Sequence of chain 43.C:
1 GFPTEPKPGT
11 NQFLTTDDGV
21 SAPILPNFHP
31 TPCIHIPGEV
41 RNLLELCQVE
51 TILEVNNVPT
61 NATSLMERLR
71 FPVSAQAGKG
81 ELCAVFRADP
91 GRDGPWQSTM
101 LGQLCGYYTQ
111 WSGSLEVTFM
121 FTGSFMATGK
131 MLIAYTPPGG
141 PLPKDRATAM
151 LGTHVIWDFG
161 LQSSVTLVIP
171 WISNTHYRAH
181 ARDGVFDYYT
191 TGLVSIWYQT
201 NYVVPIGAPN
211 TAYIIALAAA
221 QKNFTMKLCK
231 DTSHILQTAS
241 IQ

Sequence of chain 42.C:
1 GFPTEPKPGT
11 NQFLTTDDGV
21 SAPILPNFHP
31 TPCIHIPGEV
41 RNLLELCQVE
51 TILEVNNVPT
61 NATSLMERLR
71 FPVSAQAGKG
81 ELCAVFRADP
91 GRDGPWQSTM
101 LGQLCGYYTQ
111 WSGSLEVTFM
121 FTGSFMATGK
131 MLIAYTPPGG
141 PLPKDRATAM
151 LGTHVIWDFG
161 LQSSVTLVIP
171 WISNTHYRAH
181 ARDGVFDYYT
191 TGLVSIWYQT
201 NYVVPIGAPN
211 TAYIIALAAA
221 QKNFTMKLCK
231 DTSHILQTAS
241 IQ

This small molecule binds to this protein.
Small molecule (SMILES): Cc1cc(CCCCCCCOc2ccc(C3=NCCO3)cc2)on1

Binding-site contacts:
Ligand atom C6C contacts residue TYR201 of chain 42.A at 3.9 Å (hydrophobic).
Ligand atom C5 contacts residue PHE155 of chain 42.A at 3.9 Å (hydrophobic).
Ligand atom C2B contacts residue TRP203 of chain 42.A at 4.0 Å (hydrophobic).
Ligand atom C5A contacts residue ASN228 of chain 42.A at 4.0 Å.
Ligand atom O1 contacts residue PHE233 of chain 42.A at 3.1 Å.
Ligand atom C4 contacts residue ILE24 of chain 42.C at 4.0 Å (hydrophobic).
Ligand atom C5B contacts residue ILE113 of chain 42.A at 3.5 Å (hydrophobic).
Ligand atom C5C contacts residue PHE135 of chain 42.A at 3.5 Å (hydrophobic).
Ligand atom N2 contacts residue PHE233 of chain 42.A at 3.7 Å.
Ligand atom C31 contacts residue PRO177 of chain 42.A at 3.9 Å (hydrophobic).
Ligand atom C31 contacts residue ILE24 of chain 42.C at 3.6 Å (hydrophobic).
Ligand atom O1 contacts residue PHE155 of chain 42.A at 3.4 Å.
Ligand atom C3B contacts residue TRP203 of chain 42.A at 3.1 Å (hydrophobic).
Ligand atom C4C contacts residue VAL192 of chain 42.A at 3.5 Å (hydrophobic).
Ligand atom C2C contacts residue PHE155 of chain 42.A at 3.9 Å (hydrophobic).
Ligand atom N3A contacts residue THR114 of chain 42.A at 4.0 Å.
Ligand atom C2A contacts residue ASP112 of chain 42.A at 3.8 Å.
Ligand atom C4C contacts residue PHE135 of chain 42.A at 3.8 Å (hydrophobic).
Ligand atom C2C contacts residue VAL192 of chain 42.A at 3.7 Å (hydrophobic).
Ligand atom O1A contacts residue ASN228 of chain 42.A at 3.7 Å.
Ligand atom C5A contacts residue ASP112 of chain 42.A at 4.0 Å.
Ligand atom C4B contacts residue ILE113 of chain 42.A at 4.0 Å (hydrophobic).
Ligand atom C5C contacts residue ILE111 of chain 42.A at 3.8 Å (hydrophobic).
Ligand atom C4B contacts residue TRP203 of chain 42.A at 3.5 Å (hydrophobic).
Ligand atom N2 contacts residue PHE155 of chain 42.A at 3.5 Å.
Ligand atom O1A contacts residue TRP203 of chain 42.A at 3.3 Å.
Ligand atom C2B contacts residue TYR201 of chain 42.A at 3.5 Å (hydrophobic).
Ligand atom C3B contacts residue ASN228 of chain 42.A at 4.0 Å.
Ligand atom C31 contacts residue VAL179 of chain 42.A at 3.3 Å (hydrophobic).
Ligand atom C5 contacts residue PHE233 of chain 42.A at 4.0 Å (hydrophobic).
Ligand atom C4A contacts residue THR114 of chain 42.A at 3.5 Å.
Ligand atom O1B contacts residue TYR201 of chain 42.A at 3.4 Å.
Ligand atom C3C contacts residue PHE135 of chain 42.A at 3.8 Å (hydrophobic).
Ligand atom C6B contacts residue ILE113 of chain 42.A at 4.0 Å (hydrophobic).
Ligand atom C5B contacts residue ILE111 of chain 42.A at 3.9 Å (hydrophobic).
Ligand atom N3A contacts residue ILE113 of chain 42.A at 3.8 Å.
Ligand atom C5B contacts residue ASP112 of chain 42.A at 4.0 Å.
Ligand atom C4A contacts residue ASP112 of chain 42.A at 2.6 Å.
Ligand atom N3A contacts residue ASP112 of chain 42.A at 2.5 Å (salt-bridge).
Ligand atom C2A contacts residue TRP203 of chain 42.A at 3.6 Å (hydrophobic).

Sequence of chain 42.A:
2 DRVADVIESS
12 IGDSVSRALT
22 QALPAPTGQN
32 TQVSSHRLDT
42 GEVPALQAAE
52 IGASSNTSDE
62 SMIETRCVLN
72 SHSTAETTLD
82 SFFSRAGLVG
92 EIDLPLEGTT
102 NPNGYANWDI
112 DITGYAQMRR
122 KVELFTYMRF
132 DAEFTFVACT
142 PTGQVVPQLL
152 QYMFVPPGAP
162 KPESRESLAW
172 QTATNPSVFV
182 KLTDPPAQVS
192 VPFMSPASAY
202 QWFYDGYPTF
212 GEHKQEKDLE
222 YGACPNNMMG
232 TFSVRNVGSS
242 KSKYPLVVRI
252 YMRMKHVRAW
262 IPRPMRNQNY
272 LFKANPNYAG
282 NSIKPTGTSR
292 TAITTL